This small molecule binds to this protein.
Small molecule (SMILES): COc1ccc(C2=N[C@@H](c3ccc(Cl)c(Cl)c3)[C@@H](c3ccc(Cl)c(Cl)c3)N2C(=O)N2CCNC(=O)C2)c(OC(C)C)c1

Sequence of chain 1.A:
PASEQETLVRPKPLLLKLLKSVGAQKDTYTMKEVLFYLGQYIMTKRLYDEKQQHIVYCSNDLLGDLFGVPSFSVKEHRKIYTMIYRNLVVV

Binding-site contacts:
Ligand atom CL3 contacts residue VAL74 of chain 1.A at 3.5 Å.
Ligand atom C14 contacts residue HIS77 of chain 1.A at 3.7 Å.
Ligand atom C9 contacts residue GLN53 of chain 1.A at 3.9 Å.
Ligand atom C contacts residue HIS54 of chain 1.A at 3.7 Å.
Ligand atom C7 contacts residue VAL56 of chain 1.A at 3.8 Å (hydrophobic).
Ligand atom C21 contacts residue LEU35 of chain 1.A at 3.2 Å (hydrophobic).
Ligand atom C7 contacts residue VAL74 of chain 1.A at 3.4 Å (hydrophobic).
Ligand atom C16 contacts residue HIS77 of chain 1.A at 3.6 Å.
Ligand atom C8 contacts residue GLY39 of chain 1.A at 3.3 Å.
Ligand atom CL1 contacts residue VAL74 of chain 1.A at 3.5 Å.
Ligand atom CL3 contacts residue VAL56 of chain 1.A at 3.9 Å.
Ligand atom C8 contacts residue MET43 of chain 1.A at 3.6 Å (hydrophobic).
Ligand atom C17 contacts residue VAL74 of chain 1.A at 3.7 Å (hydrophobic).
Ligand atom C15 contacts residue HIS77 of chain 1.A at 3.7 Å.
Ligand atom C17 contacts residue HIS77 of chain 1.A at 3.7 Å.
Ligand atom CL1 contacts residue ILE80 of chain 1.A at 3.0 Å.
Ligand atom C16 contacts residue VAL74 of chain 1.A at 3.8 Å (hydrophobic).
Ligand atom CL2 contacts residue ILE80 of chain 1.A at 3.8 Å.
Ligand atom CL2 contacts residue LEU38 of chain 1.A at 3.9 Å.
Ligand atom C21 contacts residue GLY39 of chain 1.A at 3.8 Å.
Ligand atom C2 contacts residue VAL74 of chain 1.A at 3.8 Å (hydrophobic).
Ligand atom O contacts residue HIS54 of chain 1.A at 3.8 Å.
Ligand atom CL3 contacts residue PHE72 of chain 1.A at 3.5 Å.
Ligand atom C14 contacts residue LEU35 of chain 1.A at 3.8 Å (hydrophobic).
Ligand atom CL contacts residue TYR81 of chain 1.A at 3.6 Å.
Ligand atom O2 contacts residue GLY39 of chain 1.A at 3.4 Å.
Ligand atom CL contacts residue HIS77 of chain 1.A at 3.5 Å.
Ligand atom C5 contacts residue VAL74 of chain 1.A at 3.8 Å (hydrophobic).
Ligand atom C28 contacts residue GLN40 of chain 1.A at 3.5 Å.
Ligand atom CL contacts residue ILE80 of chain 1.A at 3.6 Å.
Ligand atom CL3 contacts residue ILE42 of chain 1.A at 3.4 Å.
Ligand atom C13 contacts residue HIS77 of chain 1.A at 3.9 Å.
Ligand atom C8 contacts residue ILE42 of chain 1.A at 3.8 Å (hydrophobic).
Ligand atom C20 contacts residue LEU35 of chain 1.A at 3.2 Å (hydrophobic).
Ligand atom O1 contacts residue VAL74 of chain 1.A at 3.8 Å.
Ligand atom O3 contacts residue GLN40 of chain 1.A at 3.0 Å (h-bond).
Ligand atom C7 contacts residue GLN53 of chain 1.A at 3.6 Å.
Ligand atom C3 contacts residue VAL74 of chain 1.A at 3.7 Å (hydrophobic).
Ligand atom CL1 contacts residue HIS77 of chain 1.A at 3.9 Å.
Ligand atom O contacts residue GLN53 of chain 1.A at 3.8 Å.